Sequence of chain 1.A:
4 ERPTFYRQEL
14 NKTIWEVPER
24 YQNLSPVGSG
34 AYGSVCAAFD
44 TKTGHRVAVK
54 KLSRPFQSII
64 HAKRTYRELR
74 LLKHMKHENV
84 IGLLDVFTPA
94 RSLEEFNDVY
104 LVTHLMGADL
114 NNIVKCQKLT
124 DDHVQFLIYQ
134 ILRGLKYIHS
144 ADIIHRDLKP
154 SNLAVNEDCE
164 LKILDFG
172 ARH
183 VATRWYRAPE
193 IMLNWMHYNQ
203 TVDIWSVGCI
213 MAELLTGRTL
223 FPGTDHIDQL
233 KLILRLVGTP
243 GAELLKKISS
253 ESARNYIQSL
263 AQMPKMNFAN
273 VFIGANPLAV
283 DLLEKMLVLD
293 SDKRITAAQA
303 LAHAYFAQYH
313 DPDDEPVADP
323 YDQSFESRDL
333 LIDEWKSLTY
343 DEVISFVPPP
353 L

Binding-site contacts:
Ligand atom C19 contacts residue MET109 of chain 1.A at 3.7 Å (hydrophobic).
Ligand atom F45 contacts residue THR106 of chain 1.A at 3.7 Å.
Ligand atom C28 contacts residue ASP112 of chain 1.A at 3.7 Å.
Ligand atom O23 contacts residue MET109 of chain 1.A at 3.6 Å.
Ligand atom N20 contacts residue LEU108 of chain 1.A at 3.7 Å.
Ligand atom C39 contacts residue LEU104 of chain 1.A at 3.7 Å (hydrophobic).
Ligand atom C29 contacts residue ALA111 of chain 1.A at 3.2 Å (hydrophobic).
Ligand atom C29 contacts residue GLY110 of chain 1.A at 3.6 Å.
Ligand atom O47 contacts residue LYS53 of chain 1.A at 2.9 Å (salt-bridge).
Ligand atom O23 contacts residue GLY110 of chain 1.A at 2.9 Å (h-bond).
Ligand atom O3 contacts residue GLY170 of chain 1.A at 3.8 Å.
Ligand atom O23 contacts residue LEU108 of chain 1.A at 3.6 Å.
Ligand atom C27 contacts residue ALA111 of chain 1.A at 3.7 Å (hydrophobic).
Ligand atom C39 contacts residue ALA51 of chain 1.A at 3.5 Å (hydrophobic).
Ligand atom C38 contacts residue THR106 of chain 1.A at 3.5 Å.
Ligand atom C39 contacts residue THR106 of chain 1.A at 3.6 Å.
Ligand atom C24 contacts residue ALA111 of chain 1.A at 3.5 Å (hydrophobic).
Ligand atom C19 contacts residue ALA51 of chain 1.A at 3.7 Å (hydrophobic).
Ligand atom F45 contacts residue LEU86 of chain 1.A at 3.8 Å.
Ligand atom C11 contacts residue VAL30 of chain 1.A at 3.6 Å (hydrophobic).
Ligand atom O34 contacts residue ALA157 of chain 1.A at 3.5 Å.
Ligand atom C28 contacts residue ALA111 of chain 1.A at 3.3 Å (hydrophobic).
Ligand atom C24 contacts residue GLY110 of chain 1.A at 3.3 Å.
Ligand atom C40 contacts residue LYS53 of chain 1.A at 3.8 Å.
Ligand atom N20 contacts residue MET109 of chain 1.A at 2.9 Å (h-bond).
Ligand atom N20 contacts residue ALA51 of chain 1.A at 3.8 Å.
Ligand atom C21 contacts residue MET109 of chain 1.A at 3.7 Å (hydrophobic).
Ligand atom F45 contacts residue VAL105 of chain 1.A at 3.3 Å.
Ligand atom C26 contacts residue GLY110 of chain 1.A at 3.6 Å.
Ligand atom C39 contacts residue LYS53 of chain 1.A at 3.6 Å.
Ligand atom C25 contacts residue GLY110 of chain 1.A at 3.5 Å.
Ligand atom F45 contacts residue LEU104 of chain 1.A at 3.1 Å.
Ligand atom C19 contacts residue HIS107 of chain 1.A at 3.4 Å.
Ligand atom C21 contacts residue GLY110 of chain 1.A at 3.8 Å.
Ligand atom O34 contacts residue ALA111 of chain 1.A at 3.1 Å (h-bond).
Ligand atom C18 contacts residue THR106 of chain 1.A at 3.8 Å.
Ligand atom O47 contacts residue GLY170 of chain 1.A at 3.6 Å.
Ligand atom C40 contacts residue ALA51 of chain 1.A at 3.7 Å (hydrophobic).
Ligand atom N20 contacts residue HIS107 of chain 1.A at 3.8 Å.
Ligand atom O47 contacts residue PHE169 of chain 1.A at 3.2 Å (h-bond).

This protein binds this small molecule.
Small molecule (SMILES): CCOCn1oc(=O)c(-c2ccc(F)cc2)c1-c1ccnc(Oc2ccccc2O)n1